Sequence of chain 1.A:
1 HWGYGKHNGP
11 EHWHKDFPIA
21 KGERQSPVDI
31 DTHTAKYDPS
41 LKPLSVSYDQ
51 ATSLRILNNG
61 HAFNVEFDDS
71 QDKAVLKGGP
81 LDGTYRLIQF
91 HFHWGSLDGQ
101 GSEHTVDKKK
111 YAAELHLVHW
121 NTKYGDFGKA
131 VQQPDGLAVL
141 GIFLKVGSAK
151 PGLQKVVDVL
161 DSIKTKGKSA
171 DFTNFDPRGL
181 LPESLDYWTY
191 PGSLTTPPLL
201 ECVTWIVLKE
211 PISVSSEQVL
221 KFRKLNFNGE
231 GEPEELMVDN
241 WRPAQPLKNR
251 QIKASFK

The protein below binds the small molecule below.
Small molecule (SMILES): NS(=O)(=O)c1ccc(NC(=O)NCCO)cc1

Binding-site contacts:
Ligand atom OAH contacts residue ASP16 of chain 1.A at 3.5 Å (salt-bridge).
Ligand atom CAE contacts residue HIS1 of chain 1.A at 4.4 Å.
Ligand atom CAL contacts residue HIS1 of chain 1.A at 4.1 Å.
Ligand atom OAH contacts residue TRP2 of chain 1.A at 3.3 Å.
Ligand atom NAJ contacts residue TRP2 of chain 1.A at 3.6 Å.
Ligand atom SAG contacts residue HIS12 of chain 1.A at 3.9 Å.
Ligand atom NAK contacts residue HIS1 of chain 1.A at 4.5 Å.
Ligand atom OAH contacts residue HIS1 of chain 1.A at 4.4 Å.
Ligand atom CAF contacts residue HIS1 of chain 1.A at 4.2 Å.
Ligand atom CAF contacts residue ASP16 of chain 1.A at 3.9 Å.
Ligand atom CAF contacts residue TRP2 of chain 1.A at 4.3 Å (hydrophobic).
Ligand atom CAE contacts residue HIS7 of chain 1.A at 3.8 Å.
Ligand atom OAP contacts residue HIS1 of chain 1.A at 3.3 Å (h-bond).
Ligand atom CAD contacts residue HIS1 of chain 1.A at 4.4 Å.
Ligand atom SAG contacts residue ASP16 of chain 1.A at 3.5 Å (salt-bridge).
Ligand atom CAA contacts residue TRP2 of chain 1.A at 4.2 Å (hydrophobic).
Ligand atom OAI contacts residue LYS15 of chain 1.A at 3.9 Å.
Ligand atom CAA contacts residue HIS1 of chain 1.A at 3.8 Å.
Ligand atom NAJ contacts residue GLY9 of chain 1.A at 4.3 Å.
Ligand atom CAD contacts residue ASN8 of chain 1.A at 3.7 Å.
Ligand atom NAJ contacts residue ASN8 of chain 1.A at 3.3 Å (h-bond).
Ligand atom SAG contacts residue TRP2 of chain 1.A at 4.0 Å.
Ligand atom SAG contacts residue TRP13 of chain 1.A at 4.2 Å.
Ligand atom CAE contacts residue HIS12 of chain 1.A at 4.1 Å.
Ligand atom OAH contacts residue PHE17 of chain 1.A at 3.7 Å.
Ligand atom CAE contacts residue ASN8 of chain 1.A at 3.7 Å.
Ligand atom CAD contacts residue HIS7 of chain 1.A at 3.4 Å.
Ligand atom OAI contacts residue ASP16 of chain 1.A at 2.8 Å (salt-bridge).
Ligand atom OAI contacts residue HIS12 of chain 1.A at 2.8 Å (h-bond).
Ligand atom NAJ contacts residue HIS12 of chain 1.A at 3.6 Å.
Ligand atom CAB contacts residue HIS1 of chain 1.A at 3.4 Å.
Ligand atom OAI contacts residue TRP13 of chain 1.A at 3.7 Å.
Ligand atom NAJ contacts residue TRP13 of chain 1.A at 3.1 Å.
Ligand atom CAA contacts residue ASP16 of chain 1.A at 3.7 Å.
Ligand atom CAC contacts residue HIS1 of chain 1.A at 4.0 Å.